The small molecule below binds the protein below.
Small molecule (SMILES): CCc1nc(N)nc(NCCc2ccccc2)c1-c1ccc2c(c1)N(CCCOC)CCC2

Binding-site contacts:
Ligand atom C27 contacts residue SER223 of chain 1.B at 3.4 Å.
Ligand atom C24 contacts residue MET296 of chain 1.B at 3.5 Å (hydrophobic).
Ligand atom C26 contacts residue SER223 of chain 1.B at 3.6 Å.
Ligand atom C17 contacts residue THR11 of chain 1.B at 3.6 Å.
Ligand atom C8 contacts residue PRO111 of chain 1.B at 3.6 Å (hydrophobic).
Ligand atom C7 contacts residue THR78 of chain 1.B at 3.5 Å.
Ligand atom C16 contacts residue THR11 of chain 1.B at 3.6 Å.
Ligand atom N4 contacts residue GLY33 of chain 1.B at 3.7 Å.
Ligand atom O1 contacts residue VAL29 of chain 1.B at 3.8 Å.
Ligand atom N4 contacts residue ASP31 of chain 1.B at 3.0 Å (salt-bridge).
Ligand atom C2 contacts residue ASP31 of chain 1.B at 3.1 Å.
Ligand atom C6 contacts residue VAL29 of chain 1.B at 3.5 Å (hydrophobic).
Ligand atom C18 contacts residue GLY221 of chain 1.B at 3.5 Å.
Ligand atom C17 contacts residue GLN12 of chain 1.B at 3.7 Å.
Ligand atom N3 contacts residue THR78 of chain 1.B at 3.2 Å (h-bond).
Ligand atom C8 contacts residue THR78 of chain 1.B at 3.7 Å.
Ligand atom C3 contacts residue GLY221 of chain 1.B at 3.7 Å.
Ligand atom C13 contacts residue PRO111 of chain 1.B at 3.6 Å (hydrophobic).
Ligand atom N2 contacts residue ASP31 of chain 1.B at 2.5 Å (salt-bridge).
Ligand atom C21 contacts residue ALA222 of chain 1.B at 3.8 Å (hydrophobic).
Ligand atom N2 contacts residue GLY221 of chain 1.B at 3.8 Å.
Ligand atom C19 contacts residue TYR13 of chain 1.B at 3.4 Å (hydrophobic).
Ligand atom C23 contacts residue MET296 of chain 1.B at 3.8 Å (hydrophobic).
Ligand atom N4 contacts residue ASP219 of chain 1.B at 3.3 Å (salt-bridge).
Ligand atom C5 contacts residue ASP31 of chain 1.B at 3.8 Å.
Ligand atom C20 contacts residue SER77 of chain 1.B at 3.8 Å.
Ligand atom C19 contacts residue THR220 of chain 1.B at 3.6 Å.
Ligand atom C4 contacts residue GLY221 of chain 1.B at 3.7 Å.
Ligand atom O1 contacts residue TYR13 of chain 1.B at 3.4 Å (h-bond).
Ligand atom C15 contacts residue GLN12 of chain 1.B at 3.7 Å.
Ligand atom C1 contacts residue GLY221 of chain 1.B at 3.8 Å.
Ligand atom C16 contacts residue SER223 of chain 1.B at 3.5 Å.
Ligand atom C14 contacts residue ALA115 of chain 1.B at 3.7 Å (hydrophobic).
Ligand atom C26 contacts residue ALA222 of chain 1.B at 3.5 Å (hydrophobic).
Ligand atom C3 contacts residue ASP31 of chain 1.B at 3.6 Å.
Ligand atom O1 contacts residue GLN12 of chain 1.B at 3.6 Å.
Ligand atom C20 contacts residue THR78 of chain 1.B at 3.7 Å.
Ligand atom C22 contacts residue TYR224 of chain 1.B at 3.8 Å (hydrophobic).
Ligand atom C18 contacts residue THR11 of chain 1.B at 3.3 Å.
Ligand atom C5 contacts residue VAL120 of chain 1.B at 3.8 Å (hydrophobic).

Sequence of chain 1.B:
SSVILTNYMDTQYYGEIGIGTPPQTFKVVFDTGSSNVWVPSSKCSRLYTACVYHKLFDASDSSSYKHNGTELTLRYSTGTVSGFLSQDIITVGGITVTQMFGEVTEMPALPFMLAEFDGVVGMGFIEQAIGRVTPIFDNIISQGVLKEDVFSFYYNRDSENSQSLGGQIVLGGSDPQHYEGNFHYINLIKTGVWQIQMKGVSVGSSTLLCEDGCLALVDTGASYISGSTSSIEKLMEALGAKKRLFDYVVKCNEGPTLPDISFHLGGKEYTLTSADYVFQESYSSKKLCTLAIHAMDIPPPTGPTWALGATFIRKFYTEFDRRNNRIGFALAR